Binding-site contacts:
Ligand atom C8 contacts residue MET144 of chain 1.D at 4.2 Å (hydrophobic).
Ligand atom O6 contacts residue GLU149 of chain 1.D at 3.0 Å (salt-bridge).
Ligand atom O2 contacts residue PRO146 of chain 1.D at 3.5 Å.
Ligand atom O2 contacts residue MET144 of chain 1.D at 4.1 Å.
Ligand atom C9 contacts residue GLU149 of chain 1.D at 4.1 Å.
Ligand atom O6 contacts residue PRO146 of chain 1.D at 3.3 Å.
Ligand atom C11 contacts residue SER145 of chain 1.D at 3.7 Å.
Ligand atom C11 contacts residue PRO146 of chain 1.D at 3.7 Å (hydrophobic).
Ligand atom O1 contacts residue GLU149 of chain 1.D at 3.9 Å.
Ligand atom C11 contacts residue GLU149 of chain 1.D at 3.2 Å.
Ligand atom O6 contacts residue SER145 of chain 1.D at 4.1 Å.
Ligand atom C9 contacts residue PRO146 of chain 1.D at 4.5 Å (hydrophobic).
Ligand atom O2 contacts residue SER145 of chain 1.D at 3.5 Å.

The protein below binds the small molecule below.
Small molecule (SMILES): CCCCCCCCCCO[C@@H]1O[C@H](CO)[C@@H](O[C@H]2O[C@H](CO)[C@@H](O)[C@H](O)[C@H]2O)[C@H](O)[C@H]1O

Sequence of chain 1.D:
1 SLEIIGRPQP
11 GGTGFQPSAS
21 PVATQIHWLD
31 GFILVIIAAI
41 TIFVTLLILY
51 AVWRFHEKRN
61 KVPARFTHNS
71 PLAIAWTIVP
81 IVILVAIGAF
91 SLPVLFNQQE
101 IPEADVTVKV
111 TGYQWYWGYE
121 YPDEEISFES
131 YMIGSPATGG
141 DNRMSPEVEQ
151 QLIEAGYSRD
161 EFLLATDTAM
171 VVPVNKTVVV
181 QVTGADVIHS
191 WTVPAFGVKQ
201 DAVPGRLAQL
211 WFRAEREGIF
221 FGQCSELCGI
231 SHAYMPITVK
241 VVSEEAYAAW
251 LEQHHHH